Sequence of chain 1.C:
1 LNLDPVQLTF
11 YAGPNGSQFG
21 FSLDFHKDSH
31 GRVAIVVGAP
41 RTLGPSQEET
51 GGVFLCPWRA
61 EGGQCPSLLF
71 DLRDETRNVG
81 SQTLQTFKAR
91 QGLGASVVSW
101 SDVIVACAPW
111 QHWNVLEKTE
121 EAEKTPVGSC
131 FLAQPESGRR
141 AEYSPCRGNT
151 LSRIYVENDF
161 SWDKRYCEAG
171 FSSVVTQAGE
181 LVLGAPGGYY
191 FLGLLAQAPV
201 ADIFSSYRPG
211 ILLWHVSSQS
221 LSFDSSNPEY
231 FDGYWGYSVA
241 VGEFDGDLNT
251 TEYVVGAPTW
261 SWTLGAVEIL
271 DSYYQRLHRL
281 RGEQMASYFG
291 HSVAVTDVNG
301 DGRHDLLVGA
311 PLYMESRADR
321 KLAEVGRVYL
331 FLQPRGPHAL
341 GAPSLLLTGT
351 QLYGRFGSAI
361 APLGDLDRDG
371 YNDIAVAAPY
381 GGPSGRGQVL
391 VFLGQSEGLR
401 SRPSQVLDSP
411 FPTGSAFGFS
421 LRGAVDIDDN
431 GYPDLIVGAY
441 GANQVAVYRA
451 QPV

Sequence of chain 1.D:
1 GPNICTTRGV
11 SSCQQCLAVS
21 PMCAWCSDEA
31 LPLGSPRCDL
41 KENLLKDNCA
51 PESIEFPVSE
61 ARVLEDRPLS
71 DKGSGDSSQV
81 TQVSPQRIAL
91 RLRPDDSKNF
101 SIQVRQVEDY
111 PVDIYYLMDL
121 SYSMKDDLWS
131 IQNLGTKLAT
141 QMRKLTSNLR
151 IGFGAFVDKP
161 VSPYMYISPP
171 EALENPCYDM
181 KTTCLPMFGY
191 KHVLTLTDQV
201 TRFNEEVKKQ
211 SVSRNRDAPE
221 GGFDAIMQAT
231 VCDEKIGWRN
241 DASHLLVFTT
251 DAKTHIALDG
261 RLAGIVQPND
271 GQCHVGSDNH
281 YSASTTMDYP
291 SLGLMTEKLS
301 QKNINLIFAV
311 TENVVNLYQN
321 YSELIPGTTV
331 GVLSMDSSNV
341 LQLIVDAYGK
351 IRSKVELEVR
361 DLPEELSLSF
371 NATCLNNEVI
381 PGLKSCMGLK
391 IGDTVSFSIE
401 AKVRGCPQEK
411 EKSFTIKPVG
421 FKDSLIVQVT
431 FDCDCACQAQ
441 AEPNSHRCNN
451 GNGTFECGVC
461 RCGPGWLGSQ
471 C

This protein binds this small molecule.
Small molecule (SMILES): [H]/N=C(/N)c1ccc(N2C[C@@H](CN3CCN(CC(=O)O)CC3)OC2=O)cc1

Binding-site contacts:
Ligand atom C5 contacts residue ARG216 of chain 1.D at 3.4 Å.
Ligand atom O4 contacts residue SER121 of chain 1.D at 3.2 Å.
Ligand atom C9 contacts residue TYR190 of chain 1.C at 3.7 Å (hydrophobic).
Ligand atom N5 contacts residue SER225 of chain 1.C at 3.8 Å.
Ligand atom O4 contacts residue ASN215 of chain 1.D at 3.0 Å (h-bond).
Ligand atom O4 contacts residue ARG214 of chain 1.D at 3.5 Å.
Ligand atom O3 contacts residue MN1 of chain 1.IA at 2.2 Å.
Ligand atom N4 contacts residue PHE231 of chain 1.C at 3.6 Å.
Ligand atom O3 contacts residue GLU220 of chain 1.D at 2.9 Å (salt-bridge).
Ligand atom O1 contacts residue TYR190 of chain 1.C at 3.4 Å.
Ligand atom C11 contacts residue ASN215 of chain 1.D at 3.3 Å.
Ligand atom C3 contacts residue ARG216 of chain 1.D at 3.4 Å.
Ligand atom C15 contacts residue PHE160 of chain 1.C at 3.4 Å (hydrophobic).
Ligand atom C10 contacts residue TYR190 of chain 1.C at 3.7 Å (hydrophobic).
Ligand atom O4 contacts residue TYR122 of chain 1.D at 3.3 Å (h-bond).
Ligand atom C11 contacts residue SER121 of chain 1.D at 3.6 Å.
Ligand atom N4 contacts residue ASP224 of chain 1.C at 3.9 Å.
Ligand atom C14 contacts residue PHE231 of chain 1.C at 3.5 Å (hydrophobic).
Ligand atom N4 contacts residue SER225 of chain 1.C at 2.6 Å (h-bond).
Ligand atom N5 contacts residue TYR189 of chain 1.C at 3.2 Å (h-bond).
Ligand atom C5 contacts residue ASN215 of chain 1.D at 3.4 Å.
Ligand atom C4 contacts residue TYR190 of chain 1.C at 3.3 Å (hydrophobic).
Ligand atom C17 contacts residue SER225 of chain 1.C at 3.6 Å.
Ligand atom C11 contacts residue GLU220 of chain 1.D at 3.9 Å.
Ligand atom C11 contacts residue MN1 of chain 1.IA at 3.4 Å.
Ligand atom O2 contacts residue ALA218 of chain 1.D at 3.7 Å.
Ligand atom C13 contacts residue PHE160 of chain 1.C at 3.8 Å (hydrophobic).
Ligand atom C11 contacts residue TYR122 of chain 1.D at 3.7 Å (hydrophobic).
Ligand atom C8 contacts residue ASN215 of chain 1.D at 3.4 Å.
Ligand atom O3 contacts residue ASN215 of chain 1.D at 3.3 Å (h-bond).
Ligand atom O1 contacts residue ALA218 of chain 1.D at 3.9 Å.
Ligand atom C15 contacts residue TYR190 of chain 1.C at 3.7 Å (hydrophobic).
Ligand atom C14 contacts residue LEU192 of chain 1.C at 3.7 Å (hydrophobic).
Ligand atom N5 contacts residue LEU192 of chain 1.C at 3.8 Å.
Ligand atom N5 contacts residue ASP224 of chain 1.C at 2.8 Å (salt-bridge).
Ligand atom N3 contacts residue TYR190 of chain 1.C at 3.5 Å.
Ligand atom C17 contacts residue ASP224 of chain 1.C at 3.8 Å.
Ligand atom O3 contacts residue SER121 of chain 1.D at 3.3 Å.
Ligand atom C7 contacts residue TYR190 of chain 1.C at 3.6 Å (hydrophobic).
Ligand atom C13 contacts residue TYR190 of chain 1.C at 3.5 Å (hydrophobic).